This protein binds this small molecule.
Small molecule (SMILES): [H]/N=C(/N)c1cc(-c2cccc(NC(=O)C(C)(C)Oc3ccc(Cl)c(F)c3)c2)cs1

Sequence of chain 1.B:
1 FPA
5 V

Binding-site contacts:
Ligand atom C24 contacts residue VAL5 of chain 1.B at 4.0 Å (hydrophobic).
Ligand atom C24 contacts residue ILE173 of chain 1.A at 4.1 Å (hydrophobic).
Ligand atom C01 contacts residue LEU223 of chain 1.A at 3.8 Å (hydrophobic).
Ligand atom N14 contacts residue LEU48 of chain 1.A at 3.4 Å.
Ligand atom C10 contacts residue GLU44 of chain 1.A at 4.3 Å.
Ligand atom C17 contacts residue ASN47 of chain 1.A at 3.5 Å.
Ligand atom C23 contacts residue VAL5 of chain 1.B at 4.1 Å (hydrophobic).
Ligand atom C09 contacts residue ASN47 of chain 1.A at 3.6 Å.
Ligand atom S11 contacts residue ASN47 of chain 1.A at 4.3 Å.
Ligand atom C25 contacts residue VAL5 of chain 1.B at 4.2 Å (hydrophobic).
Ligand atom C13 contacts residue LEU48 of chain 1.A at 4.2 Å (hydrophobic).
Ligand atom F28 contacts residue VAL5 of chain 1.B at 3.8 Å.
Ligand atom C29 contacts residue VAL5 of chain 1.B at 4.2 Å (hydrophobic).
Ligand atom C12 contacts residue ASN47 of chain 1.A at 4.4 Å.
Ligand atom C18 contacts residue ASN47 of chain 1.A at 3.8 Å.
Ligand atom C22 contacts residue VAL5 of chain 1.B at 4.3 Å (hydrophobic).
Ligand atom N15 contacts residue GLU19 of chain 1.A at 2.9 Å (salt-bridge).
Ligand atom F28 contacts residue ASN47 of chain 1.A at 4.0 Å.
Ligand atom N15 contacts residue VAL51 of chain 1.A at 3.8 Å.
Ligand atom C22 contacts residue ILE224 of chain 1.A at 4.2 Å (hydrophobic).
Ligand atom C16 contacts residue ASN47 of chain 1.A at 4.0 Å.
Ligand atom C06 contacts residue ASN47 of chain 1.A at 3.9 Å.
Ligand atom C25 contacts residue PRO172 of chain 1.A at 4.4 Å (hydrophobic).
Ligand atom S11 contacts residue GLU44 of chain 1.A at 3.8 Å.
Ligand atom CL26 contacts residue LYS127 of chain 1.A at 3.5 Å.
Ligand atom C27 contacts residue VAL5 of chain 1.B at 4.0 Å (hydrophobic).
Ligand atom C24 contacts residue GLY176 of chain 1.A at 4.2 Å.
Ligand atom C23 contacts residue ILE224 of chain 1.A at 3.8 Å (hydrophobic).
Ligand atom C08 contacts residue ASN47 of chain 1.A at 3.6 Å.
Ligand atom O21 contacts residue ILE224 of chain 1.A at 3.7 Å.
Ligand atom C13 contacts residue GLU19 of chain 1.A at 3.5 Å.
Ligand atom C23 contacts residue PRO172 of chain 1.A at 3.7 Å (hydrophobic).
Ligand atom C10 contacts residue ASN47 of chain 1.A at 3.8 Å.
Ligand atom F28 contacts residue PHE124 of chain 1.A at 3.8 Å.
Ligand atom CL26 contacts residue PHE124 of chain 1.A at 4.2 Å.
Ligand atom C24 contacts residue PRO172 of chain 1.A at 3.2 Å (hydrophobic).
Ligand atom C19 contacts residue ASN47 of chain 1.A at 3.9 Å.
Ligand atom CL26 contacts residue ILE173 of chain 1.A at 4.0 Å.
Ligand atom C07 contacts residue ASN47 of chain 1.A at 3.7 Å.
Ligand atom N14 contacts residue GLU19 of chain 1.A at 2.6 Å (salt-bridge).

Sequence of chain 1.A:
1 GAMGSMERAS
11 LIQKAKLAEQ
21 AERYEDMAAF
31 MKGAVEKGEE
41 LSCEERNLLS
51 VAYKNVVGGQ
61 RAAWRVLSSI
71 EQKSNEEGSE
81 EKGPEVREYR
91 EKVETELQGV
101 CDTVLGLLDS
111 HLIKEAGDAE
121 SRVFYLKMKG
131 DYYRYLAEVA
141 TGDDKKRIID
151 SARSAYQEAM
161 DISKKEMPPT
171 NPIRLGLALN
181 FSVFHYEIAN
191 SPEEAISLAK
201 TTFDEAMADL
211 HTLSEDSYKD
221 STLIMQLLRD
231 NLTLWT